Sequence of chain 6.A:
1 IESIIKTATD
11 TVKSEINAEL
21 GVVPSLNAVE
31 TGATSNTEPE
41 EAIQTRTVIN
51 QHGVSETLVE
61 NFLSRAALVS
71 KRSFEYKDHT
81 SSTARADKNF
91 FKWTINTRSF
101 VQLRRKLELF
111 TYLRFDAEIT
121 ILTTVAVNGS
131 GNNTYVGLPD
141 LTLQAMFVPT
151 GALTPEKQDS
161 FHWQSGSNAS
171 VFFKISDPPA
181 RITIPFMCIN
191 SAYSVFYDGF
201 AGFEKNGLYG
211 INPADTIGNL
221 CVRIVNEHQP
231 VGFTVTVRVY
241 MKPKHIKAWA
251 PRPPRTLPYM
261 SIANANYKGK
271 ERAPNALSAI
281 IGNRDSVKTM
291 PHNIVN

Binding-site contacts:
Ligand atom N20 contacts residue PHE147 of chain 6.A at 3.4 Å.
Ligand atom C30 contacts residue PHE115 of chain 6.A at 3.6 Å (hydrophobic).
Ligand atom F25 contacts residue ALA145 of chain 6.A at 3.0 Å.
Ligand atom F26 contacts residue MET146 of chain 6.A at 3.2 Å.
Ligand atom O01 contacts residue PHE115 of chain 6.A at 3.5 Å.
Ligand atom C07 contacts residue TYR193 of chain 6.A at 3.6 Å (hydrophobic).
Ligand atom C29 contacts residue VAL195 of chain 6.A at 3.4 Å (hydrophobic).
Ligand atom C12 contacts residue ILE119 of chain 6.A at 3.4 Å (hydrophobic).
Ligand atom C21 contacts residue ILE182 of chain 6.A at 3.4 Å (hydrophobic).
Ligand atom C05 contacts residue TYR193 of chain 6.A at 3.3 Å (hydrophobic).
Ligand atom F25 contacts residue VAL171 of chain 6.A at 3.1 Å.
Ligand atom C21 contacts residue PHE147 of chain 6.A at 3.8 Å (hydrophobic).
Ligand atom C22 contacts residue ALA145 of chain 6.A at 3.6 Å (hydrophobic).
Ligand atom C22 contacts residue PHE147 of chain 6.A at 3.8 Å (hydrophobic).
Ligand atom C17 contacts residue ILE184 of chain 6.A at 3.4 Å (hydrophobic).
Ligand atom O23 contacts residue LEU220 of chain 6.A at 3.2 Å.
Ligand atom N20 contacts residue ILE184 of chain 6.A at 3.8 Å.
Ligand atom F24 contacts residue ILE182 of chain 6.A at 3.6 Å.
Ligand atom C29 contacts residue SER194 of chain 6.A at 3.5 Å.
Ligand atom F26 contacts residue ALA169 of chain 6.A at 2.5 Å.
Ligand atom C30 contacts residue TYR193 of chain 6.A at 3.8 Å (hydrophobic).
Ligand atom O10 contacts residue ILE95 of chain 6.A at 3.3 Å.
Ligand atom C04 contacts residue TYR193 of chain 6.A at 3.8 Å (hydrophobic).
Ligand atom N20 contacts residue ILE182 of chain 6.A at 3.3 Å.
Ligand atom F26 contacts residue PHE147 of chain 6.A at 2.6 Å.
Ligand atom O01 contacts residue THR97 of chain 6.A at 3.6 Å.
Ligand atom C22 contacts residue ALA169 of chain 6.A at 3.5 Å (hydrophobic).
Ligand atom C08 contacts residue MET241 of chain 6.A at 3.6 Å (hydrophobic).
Ligand atom N02 contacts residue PHE115 of chain 6.A at 3.6 Å.
Ligand atom N28 contacts residue TYR193 of chain 6.A at 3.4 Å.
Ligand atom C16 contacts residue ILE184 of chain 6.A at 3.2 Å (hydrophobic).
Ligand atom C29 contacts residue TYR193 of chain 6.A at 3.5 Å (hydrophobic).
Ligand atom F26 contacts residue ALA145 of chain 6.A at 2.9 Å.
Ligand atom C08 contacts residue ALA117 of chain 6.A at 3.8 Å (hydrophobic).
Ligand atom F24 contacts residue ALA169 of chain 6.A at 3.3 Å.
Ligand atom C13 contacts residue ILE119 of chain 6.A at 3.4 Å (hydrophobic).
Ligand atom C14 contacts residue ILE119 of chain 6.A at 3.6 Å (hydrophobic).
Ligand atom C06 contacts residue TYR193 of chain 6.A at 3.8 Å (hydrophobic).
Ligand atom N19 contacts residue LEU220 of chain 6.A at 3.1 Å.
Ligand atom N02 contacts residue THR97 of chain 6.A at 3.4 Å.

Sequence of chain 6.B:
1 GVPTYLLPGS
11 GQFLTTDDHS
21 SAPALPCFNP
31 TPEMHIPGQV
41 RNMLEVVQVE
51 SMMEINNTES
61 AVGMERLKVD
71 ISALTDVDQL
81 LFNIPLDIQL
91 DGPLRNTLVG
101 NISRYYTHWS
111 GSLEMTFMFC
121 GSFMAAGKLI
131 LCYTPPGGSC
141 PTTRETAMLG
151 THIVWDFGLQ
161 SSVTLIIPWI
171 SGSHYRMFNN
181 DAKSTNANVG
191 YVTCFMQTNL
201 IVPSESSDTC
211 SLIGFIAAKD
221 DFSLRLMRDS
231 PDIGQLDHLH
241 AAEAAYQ

A protein and the small-molecule ligand that binds it are described below.
Small molecule (SMILES): Cc1cc(-c2noc(C(F)(F)F)n2)ccc1OCCCc1cc(C(=O)N(C)C)no1